Binding-site contacts:
Ligand atom C8 contacts residue GLU802 of chain 1.B at 3.6 Å.
Ligand atom O11 contacts residue SER1008 of chain 1.B at 3.6 Å (h-bond).
Ligand atom N7 contacts residue PHE914 of chain 1.B at 3.3 Å.
Ligand atom C8 contacts residue PHE914 of chain 1.B at 3.5 Å (hydrophobic).
Ligand atom O24 contacts residue GLU1261 of chain 1.B at 3.5 Å (salt-bridge).
Ligand atom C2 contacts residue PHE1009 of chain 1.B at 4.0 Å (hydrophobic).
Ligand atom C5 contacts residue ALA1079 of chain 1.B at 4.0 Å (hydrophobic).
Ligand atom N3 contacts residue ALA1079 of chain 1.B at 3.6 Å.
Ligand atom C6 contacts residue PHE914 of chain 1.B at 3.3 Å (hydrophobic).
Ligand atom N9 contacts residue ALA1079 of chain 1.B at 3.5 Å (h-bond).
Ligand atom O24 contacts residue GLU802 of chain 1.B at 3.7 Å.
Ligand atom C4 contacts residue ALA1079 of chain 1.B at 3.5 Å (hydrophobic).
Ligand atom O24 contacts residue ALA910 of chain 1.B at 4.0 Å.
Ligand atom O11 contacts residue THR1010 of chain 1.B at 3.1 Å (h-bond).
Ligand atom C8 contacts residue GLU1261 of chain 1.B at 3.6 Å.
Ligand atom C6 contacts residue PHE1009 of chain 1.B at 3.6 Å (hydrophobic).
Ligand atom N9 contacts residue PHE914 of chain 1.B at 3.3 Å.
Ligand atom C2 contacts residue ARG880 of chain 1.B at 3.8 Å.
Ligand atom C2 contacts residue PHE914 of chain 1.B at 3.5 Å (hydrophobic).
Ligand atom C5 contacts residue PHE914 of chain 1.B at 3.2 Å (hydrophobic).
Ligand atom O13 contacts residue PHE1009 of chain 1.B at 3.5 Å.
Ligand atom N7 contacts residue GLU802 of chain 1.B at 2.7 Å (salt-bridge).
Ligand atom C5 contacts residue GLU802 of chain 1.B at 3.7 Å.
Ligand atom C2 contacts residue ALA1079 of chain 1.B at 3.9 Å (hydrophobic).
Ligand atom N3 contacts residue ARG880 of chain 1.B at 3.5 Å (salt-bridge).
Ligand atom O11 contacts residue PHE914 of chain 1.B at 3.9 Å.
Ligand atom N1 contacts residue PHE1009 of chain 1.B at 3.6 Å.
Ligand atom N1 contacts residue PHE914 of chain 1.B at 3.4 Å.
Ligand atom O13 contacts residue GLU802 of chain 1.B at 2.8 Å (salt-bridge).
Ligand atom O11 contacts residue ARG880 of chain 1.B at 2.9 Å (salt-bridge).
Ligand atom O13 contacts residue PHE914 of chain 1.B at 3.6 Å.
Ligand atom N7 contacts residue ALA1078 of chain 1.B at 3.6 Å.
Ligand atom C6 contacts residue GLU802 of chain 1.B at 3.8 Å.
Ligand atom N3 contacts residue PHE914 of chain 1.B at 3.4 Å.
Ligand atom C8 contacts residue ALA1079 of chain 1.B at 3.5 Å (hydrophobic).
Ligand atom C4 contacts residue PHE914 of chain 1.B at 3.2 Å (hydrophobic).
Ligand atom C4 contacts residue GLU1261 of chain 1.B at 3.9 Å.
Ligand atom O11 contacts residue PHE1009 of chain 1.B at 3.5 Å.
Ligand atom N7 contacts residue ALA1079 of chain 1.B at 3.9 Å.
Ligand atom N9 contacts residue GLU1261 of chain 1.B at 2.8 Å (salt-bridge).

Sequence of chain 1.B:
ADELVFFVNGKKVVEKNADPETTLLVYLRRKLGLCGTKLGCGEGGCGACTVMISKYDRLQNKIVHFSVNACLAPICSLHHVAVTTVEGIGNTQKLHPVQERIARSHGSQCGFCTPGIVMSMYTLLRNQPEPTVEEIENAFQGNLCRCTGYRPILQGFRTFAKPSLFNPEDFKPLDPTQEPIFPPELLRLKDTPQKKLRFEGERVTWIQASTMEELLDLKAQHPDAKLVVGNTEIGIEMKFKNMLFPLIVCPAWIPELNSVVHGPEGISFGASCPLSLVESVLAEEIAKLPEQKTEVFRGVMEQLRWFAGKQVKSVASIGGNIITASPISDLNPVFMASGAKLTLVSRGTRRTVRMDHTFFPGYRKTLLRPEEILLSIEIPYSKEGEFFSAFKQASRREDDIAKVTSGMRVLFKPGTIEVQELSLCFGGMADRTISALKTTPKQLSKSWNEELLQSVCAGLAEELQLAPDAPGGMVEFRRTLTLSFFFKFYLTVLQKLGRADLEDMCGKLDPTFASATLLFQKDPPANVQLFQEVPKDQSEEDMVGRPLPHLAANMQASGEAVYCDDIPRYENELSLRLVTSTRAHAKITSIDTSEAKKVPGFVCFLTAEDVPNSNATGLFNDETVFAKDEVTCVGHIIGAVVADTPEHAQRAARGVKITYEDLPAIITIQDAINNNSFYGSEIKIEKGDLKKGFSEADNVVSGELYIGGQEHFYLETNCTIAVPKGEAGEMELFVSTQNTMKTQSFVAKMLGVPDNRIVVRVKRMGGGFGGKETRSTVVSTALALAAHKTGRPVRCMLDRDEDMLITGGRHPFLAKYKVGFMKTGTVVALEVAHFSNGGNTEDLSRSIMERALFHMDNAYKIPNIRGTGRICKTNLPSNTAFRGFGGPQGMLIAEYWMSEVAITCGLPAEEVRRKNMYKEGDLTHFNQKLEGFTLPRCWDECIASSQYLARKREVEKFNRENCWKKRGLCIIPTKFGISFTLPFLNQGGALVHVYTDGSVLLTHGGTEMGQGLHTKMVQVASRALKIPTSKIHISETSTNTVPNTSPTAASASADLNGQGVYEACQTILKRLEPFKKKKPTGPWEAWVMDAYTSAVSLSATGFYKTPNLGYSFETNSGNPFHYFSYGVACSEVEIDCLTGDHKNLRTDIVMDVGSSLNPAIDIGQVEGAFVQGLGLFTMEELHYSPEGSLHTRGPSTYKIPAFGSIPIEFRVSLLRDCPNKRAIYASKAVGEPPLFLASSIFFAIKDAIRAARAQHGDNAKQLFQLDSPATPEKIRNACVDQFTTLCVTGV

The protein below binds the small molecule below.
Small molecule (SMILES): O=c1[nH]c(=O)c2[nH]c(=O)[nH]c2[nH]1